Sequence of chain 2.E:
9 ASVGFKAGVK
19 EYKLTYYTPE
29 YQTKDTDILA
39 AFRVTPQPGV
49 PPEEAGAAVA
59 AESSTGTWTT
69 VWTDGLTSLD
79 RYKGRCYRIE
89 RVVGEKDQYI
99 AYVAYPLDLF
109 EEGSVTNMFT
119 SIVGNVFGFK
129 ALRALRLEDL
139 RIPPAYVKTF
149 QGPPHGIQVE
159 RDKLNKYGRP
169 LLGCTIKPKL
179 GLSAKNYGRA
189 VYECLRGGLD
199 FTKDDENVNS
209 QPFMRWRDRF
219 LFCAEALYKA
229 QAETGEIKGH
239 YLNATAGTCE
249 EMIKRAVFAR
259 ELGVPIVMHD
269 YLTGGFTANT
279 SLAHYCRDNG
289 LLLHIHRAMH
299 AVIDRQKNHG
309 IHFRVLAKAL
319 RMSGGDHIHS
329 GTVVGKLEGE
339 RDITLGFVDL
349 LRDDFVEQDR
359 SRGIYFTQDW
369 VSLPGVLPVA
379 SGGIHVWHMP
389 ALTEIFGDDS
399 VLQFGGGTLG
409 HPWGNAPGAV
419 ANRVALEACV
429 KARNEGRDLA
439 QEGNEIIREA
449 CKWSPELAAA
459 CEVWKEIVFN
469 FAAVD

Binding-site contacts:
Ligand atom O1P contacts residue GLY404 of chain 2.C at 2.9 Å (h-bond).
Ligand atom C1 contacts residue LYS175 of chain 2.C at 3.5 Å.
Ligand atom O4P contacts residue HIS327 of chain 2.C at 3.2 Å (h-bond).
Ligand atom O2 contacts residue FMT1 of chain 2.N at 2.9 Å (h-bond).
Ligand atom O2 contacts residue LYS175 of chain 2.C at 3.5 Å (salt-bridge).
Ligand atom O6P contacts residue ARG295 of chain 2.C at 2.6 Å (salt-bridge).
Ligand atom O6 contacts residue LYS175 of chain 2.C at 3.4 Å (salt-bridge).
Ligand atom C4 contacts residue FMT1 of chain 2.N at 3.5 Å.
Ligand atom C2 contacts residue MG1 of chain 2.L at 3.0 Å.
Ligand atom O2 contacts residue MG1 of chain 2.L at 2.2 Å.
Ligand atom C4 contacts residue MG1 of chain 2.L at 3.4 Å.
Ligand atom O7 contacts residue ASP203 of chain 2.C at 2.5 Å (salt-bridge).
Ligand atom O1 contacts residue LYS175 of chain 2.C at 2.5 Å (salt-bridge).
Ligand atom O3 contacts residue GLY380 of chain 2.C at 3.4 Å (h-bond).
Ligand atom O7 contacts residue MG1 of chain 2.L at 2.2 Å.
Ligand atom C contacts residue MG1 of chain 2.L at 2.8 Å.
Ligand atom O4P contacts residue SER379 of chain 2.C at 3.0 Å (h-bond).
Ligand atom O1P contacts residue LYS175 of chain 2.C at 3.3 Å.
Ligand atom O3P contacts residue THR65 of chain 2.E at 3.2 Å (h-bond).
Ligand atom O4 contacts residue FMT1 of chain 2.N at 2.8 Å (h-bond).
Ligand atom O2 contacts residue ASP203 of chain 2.C at 3.4 Å (salt-bridge).
Ligand atom O3P contacts residue GLY381 of chain 2.C at 3.2 Å (h-bond).
Ligand atom O4 contacts residue MG1 of chain 2.L at 2.0 Å.
Ligand atom O2P contacts residue GLY403 of chain 2.C at 3.0 Å (h-bond).
Ligand atom O1P contacts residue GLY403 of chain 2.C at 3.5 Å.
Ligand atom O1P contacts residue THR65 of chain 2.E at 2.6 Å (h-bond).
Ligand atom O5P contacts residue ARG295 of chain 2.C at 2.6 Å (salt-bridge).
Ligand atom O4 contacts residue GLU204 of chain 2.C at 3.1 Å (salt-bridge).
Ligand atom O2 contacts residue THR173 of chain 2.C at 3.4 Å.
Ligand atom O7 contacts residue GLU204 of chain 2.C at 3.2 Å (salt-bridge).
Ligand atom C contacts residue LYS175 of chain 2.C at 3.0 Å.
Ligand atom O3P contacts residue LYS334 of chain 2.C at 2.6 Å (salt-bridge).
Ligand atom O7 contacts residue LYS175 of chain 2.C at 2.9 Å (salt-bridge).
Ligand atom P2 contacts residue ARG295 of chain 2.C at 3.2 Å.
Ligand atom O4 contacts residue ASN123 of chain 2.E at 3.5 Å (h-bond).
Ligand atom O5P contacts residue LEU335 of chain 2.C at 3.1 Å.
Ligand atom O6 contacts residue LYS334 of chain 2.C at 3.4 Å (salt-bridge).
Ligand atom O4 contacts residue HIS294 of chain 2.C at 3.0 Å (h-bond).
Ligand atom O3 contacts residue SER379 of chain 2.C at 3.2 Å (h-bond).
Ligand atom O3P contacts residue GLY380 of chain 2.C at 3.4 Å.

Sequence of chain 2.C:
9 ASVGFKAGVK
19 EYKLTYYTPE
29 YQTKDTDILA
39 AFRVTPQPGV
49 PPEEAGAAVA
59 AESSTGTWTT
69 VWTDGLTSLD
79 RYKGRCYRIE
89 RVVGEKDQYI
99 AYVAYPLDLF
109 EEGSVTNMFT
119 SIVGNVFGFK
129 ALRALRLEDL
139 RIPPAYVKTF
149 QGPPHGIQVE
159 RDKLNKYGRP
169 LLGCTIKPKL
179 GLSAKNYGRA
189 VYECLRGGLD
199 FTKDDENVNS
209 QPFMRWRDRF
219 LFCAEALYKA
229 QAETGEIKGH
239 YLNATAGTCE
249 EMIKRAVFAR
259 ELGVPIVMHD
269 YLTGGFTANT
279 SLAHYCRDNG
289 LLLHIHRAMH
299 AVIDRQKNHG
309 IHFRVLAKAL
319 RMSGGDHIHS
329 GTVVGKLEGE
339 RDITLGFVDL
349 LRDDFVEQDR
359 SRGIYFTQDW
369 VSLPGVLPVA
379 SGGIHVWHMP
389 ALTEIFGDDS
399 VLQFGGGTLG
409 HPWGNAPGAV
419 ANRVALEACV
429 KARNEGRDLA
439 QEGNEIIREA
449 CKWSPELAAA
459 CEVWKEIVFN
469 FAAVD

This small molecule binds to this protein.
Small molecule (SMILES): O=C(O)[C@@](O)(COP(=O)(O)O)[C@H](O)[C@H](O)COP(=O)(O)O